This protein binds this small molecule.
Small molecule (SMILES): CC(=O)N[C@@H]1[C@@H](O)[C@H](O)[C@@H](CO)O[C@H]1O

Sequence of chain 1.A:
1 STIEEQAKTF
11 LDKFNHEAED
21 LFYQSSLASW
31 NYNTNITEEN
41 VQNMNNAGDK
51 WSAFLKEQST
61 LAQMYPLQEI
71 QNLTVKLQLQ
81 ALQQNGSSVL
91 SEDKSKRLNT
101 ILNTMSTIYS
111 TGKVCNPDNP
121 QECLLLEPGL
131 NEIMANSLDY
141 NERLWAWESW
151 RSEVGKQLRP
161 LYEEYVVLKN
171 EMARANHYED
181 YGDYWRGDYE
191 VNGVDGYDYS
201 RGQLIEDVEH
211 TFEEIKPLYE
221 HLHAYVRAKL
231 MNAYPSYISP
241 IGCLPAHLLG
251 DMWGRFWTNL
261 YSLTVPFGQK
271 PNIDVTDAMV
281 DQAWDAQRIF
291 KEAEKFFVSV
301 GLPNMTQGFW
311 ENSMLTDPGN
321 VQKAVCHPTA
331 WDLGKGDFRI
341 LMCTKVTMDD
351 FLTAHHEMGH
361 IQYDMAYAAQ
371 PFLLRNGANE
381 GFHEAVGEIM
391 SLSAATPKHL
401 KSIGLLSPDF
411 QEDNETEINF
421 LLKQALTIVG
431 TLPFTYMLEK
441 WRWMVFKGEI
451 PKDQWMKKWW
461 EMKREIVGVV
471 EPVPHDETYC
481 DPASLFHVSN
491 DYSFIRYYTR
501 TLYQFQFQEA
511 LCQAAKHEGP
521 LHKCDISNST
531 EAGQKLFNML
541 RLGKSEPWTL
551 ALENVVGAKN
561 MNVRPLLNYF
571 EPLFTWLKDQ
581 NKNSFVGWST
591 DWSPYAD

Binding-site contacts:
Ligand atom C5 contacts residue ASN72 of chain 1.A at 3.7 Å.
Ligand atom O7 contacts residue ASN72 of chain 1.A at 3.4 Å (h-bond).
Ligand atom C4 contacts residue ASN72 of chain 1.A at 4.2 Å.
Ligand atom C3 contacts residue ASN72 of chain 1.A at 3.8 Å.
Ligand atom O6 contacts residue LYS8 of chain 1.A at 4.2 Å.
Ligand atom O6 contacts residue ASN72 of chain 1.A at 4.5 Å.
Ligand atom C1 contacts residue ASN72 of chain 1.A at 1.4 Å.
Ligand atom N2 contacts residue ASN72 of chain 1.A at 2.8 Å (h-bond).
Ligand atom C7 contacts residue ASN72 of chain 1.A at 3.2 Å.
Ligand atom C1 contacts residue THR74 of chain 1.A at 4.5 Å.
Ligand atom C2 contacts residue ASN72 of chain 1.A at 2.5 Å.
Ligand atom O5 contacts residue ASN72 of chain 1.A at 2.4 Å (h-bond).
Ligand atom C8 contacts residue ASN72 of chain 1.A at 3.6 Å.